Sequence of chain 1.A:
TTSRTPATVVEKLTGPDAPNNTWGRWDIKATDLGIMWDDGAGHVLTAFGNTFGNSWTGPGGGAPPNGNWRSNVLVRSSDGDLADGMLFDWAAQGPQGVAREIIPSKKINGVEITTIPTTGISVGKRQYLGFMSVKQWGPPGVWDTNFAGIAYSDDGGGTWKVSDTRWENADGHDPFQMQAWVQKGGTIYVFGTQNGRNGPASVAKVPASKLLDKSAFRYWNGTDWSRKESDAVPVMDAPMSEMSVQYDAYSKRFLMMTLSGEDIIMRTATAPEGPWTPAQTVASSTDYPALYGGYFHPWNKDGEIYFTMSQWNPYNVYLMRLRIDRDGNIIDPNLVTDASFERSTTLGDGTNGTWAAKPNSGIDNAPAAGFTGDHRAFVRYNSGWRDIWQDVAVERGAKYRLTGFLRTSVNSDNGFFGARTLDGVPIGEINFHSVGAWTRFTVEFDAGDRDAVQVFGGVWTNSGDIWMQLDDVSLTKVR

Binding-site contacts:
Ligand atom O3 contacts residue TRP138 of chain 1.A at 3.4 Å.
Ligand atom O5 contacts residue ARG198 of chain 1.A at 3.0 Å (salt-bridge).
Ligand atom C1 contacts residue OYO1 of chain 1.R at 1.4 Å.
Ligand atom O2 contacts residue ASP33 of chain 1.A at 2.7 Å (salt-bridge).
Ligand atom O2 contacts residue ILE117 of chain 1.A at 3.4 Å.
Ligand atom O2 contacts residue LEU292 of chain 1.A at 2.5 Å (h-bond).
Ligand atom O2 contacts residue GLY142 of chain 1.A at 2.8 Å (h-bond).
Ligand atom C1 contacts residue ARG198 of chain 1.A at 3.2 Å.
Ligand atom C1 contacts residue TYR316 of chain 1.A at 3.1 Å (hydrophobic).
Ligand atom C5 contacts residue TRP313 of chain 1.A at 3.8 Å (hydrophobic).
Ligand atom O3 contacts residue ARG198 of chain 1.A at 3.1 Å (salt-bridge).
Ligand atom C2 contacts residue ARG198 of chain 1.A at 3.7 Å.
Ligand atom O3 contacts residue PRO141 of chain 1.A at 3.6 Å.
Ligand atom C1 contacts residue ASP33 of chain 1.A at 2.9 Å.
Ligand atom O2 contacts residue PRO141 of chain 1.A at 3.5 Å.
Ligand atom O2 contacts residue TRP144 of chain 1.A at 3.6 Å.
Ligand atom O2 contacts residue OYO1 of chain 1.R at 3.2 Å (h-bond).
Ligand atom C4 contacts residue TRP313 of chain 1.A at 3.8 Å (hydrophobic).
Ligand atom O4 contacts residue OYO1 of chain 1.R at 2.3 Å (h-bond).
Ligand atom C2 contacts residue LEU292 of chain 1.A at 3.2 Å (hydrophobic).
Ligand atom C3 contacts residue ASP33 of chain 1.A at 3.2 Å.
Ligand atom O2 contacts residue TYR316 of chain 1.A at 3.7 Å.
Ligand atom C3 contacts residue OYO1 of chain 1.R at 3.4 Å.
Ligand atom O2 contacts residue GLY50 of chain 1.A at 3.5 Å.
Ligand atom C4 contacts residue OYO1 of chain 1.R at 3.1 Å.
Ligand atom O4 contacts residue TRP313 of chain 1.A at 3.8 Å.
Ligand atom O2 contacts residue ALA291 of chain 1.A at 3.5 Å.
Ligand atom O5 contacts residue OYO1 of chain 1.R at 3.4 Å.
Ligand atom C1 contacts residue ALA291 of chain 1.A at 3.4 Å (hydrophobic).
Ligand atom O4 contacts residue ALA291 of chain 1.A at 3.3 Å.
Ligand atom O3 contacts residue ILE117 of chain 1.A at 3.6 Å.
Ligand atom C1 contacts residue LEU292 of chain 1.A at 3.6 Å (hydrophobic).
Ligand atom O2 contacts residue ASN51 of chain 1.A at 2.9 Å (h-bond).
Ligand atom C2 contacts residue ASN51 of chain 1.A at 3.7 Å.
Ligand atom C4 contacts residue TRP138 of chain 1.A at 3.5 Å (hydrophobic).
Ligand atom C2 contacts residue OYO1 of chain 1.R at 2.3 Å.
Ligand atom C5 contacts residue ARG198 of chain 1.A at 3.8 Å.
Ligand atom O4 contacts residue ARG198 of chain 1.A at 2.9 Å (salt-bridge).
Ligand atom O4 contacts residue ASP33 of chain 1.A at 3.3 Å (salt-bridge).
Ligand atom C2 contacts residue ASP33 of chain 1.A at 3.2 Å.

This protein binds this small molecule.
Small molecule (SMILES): OC[C@H]1O[C@H](OC[C@H]2O[C@H](OC[C@H]3OC[C@@H](O)[C@@H]3O)[C@@H](O)[C@@H]2O)[C@@H](O)[C@@H]1O